A small-molecule ligand and the protein it binds are described below.
Small molecule (SMILES): CC(=O)N[C@@H]1[C@@H](O)[C@H](O)[C@@H](CO)O[C@H]1O

Binding-site contacts:
Ligand atom O7 contacts residue ASN59 of chain 1.C at 3.1 Å (h-bond).
Ligand atom C5 contacts residue GLU91 of chain 1.C at 3.8 Å.
Ligand atom O5 contacts residue ASN89 of chain 1.C at 4.3 Å.
Ligand atom O5 contacts residue GLU91 of chain 1.C at 3.0 Å (salt-bridge).
Ligand atom C2 contacts residue ASN59 of chain 1.C at 2.5 Å.
Ligand atom C7 contacts residue ASN59 of chain 1.C at 3.2 Å.
Ligand atom C8 contacts residue ASN59 of chain 1.C at 4.1 Å.
Ligand atom C1 contacts residue GLU91 of chain 1.C at 3.6 Å.
Ligand atom N2 contacts residue ASN59 of chain 1.C at 2.9 Å (h-bond).
Ligand atom C5 contacts residue ASN59 of chain 1.C at 3.7 Å.
Ligand atom C4 contacts residue ASN59 of chain 1.C at 4.2 Å.
Ligand atom C6 contacts residue GLU91 of chain 1.C at 3.9 Å.
Ligand atom C1 contacts residue ASN89 of chain 1.C at 4.3 Å.
Ligand atom C1 contacts residue ASN59 of chain 1.C at 1.4 Å.
Ligand atom O5 contacts residue ASN59 of chain 1.C at 2.4 Å (h-bond).
Ligand atom C3 contacts residue ASN59 of chain 1.C at 3.8 Å.

Sequence of chain 1.C:
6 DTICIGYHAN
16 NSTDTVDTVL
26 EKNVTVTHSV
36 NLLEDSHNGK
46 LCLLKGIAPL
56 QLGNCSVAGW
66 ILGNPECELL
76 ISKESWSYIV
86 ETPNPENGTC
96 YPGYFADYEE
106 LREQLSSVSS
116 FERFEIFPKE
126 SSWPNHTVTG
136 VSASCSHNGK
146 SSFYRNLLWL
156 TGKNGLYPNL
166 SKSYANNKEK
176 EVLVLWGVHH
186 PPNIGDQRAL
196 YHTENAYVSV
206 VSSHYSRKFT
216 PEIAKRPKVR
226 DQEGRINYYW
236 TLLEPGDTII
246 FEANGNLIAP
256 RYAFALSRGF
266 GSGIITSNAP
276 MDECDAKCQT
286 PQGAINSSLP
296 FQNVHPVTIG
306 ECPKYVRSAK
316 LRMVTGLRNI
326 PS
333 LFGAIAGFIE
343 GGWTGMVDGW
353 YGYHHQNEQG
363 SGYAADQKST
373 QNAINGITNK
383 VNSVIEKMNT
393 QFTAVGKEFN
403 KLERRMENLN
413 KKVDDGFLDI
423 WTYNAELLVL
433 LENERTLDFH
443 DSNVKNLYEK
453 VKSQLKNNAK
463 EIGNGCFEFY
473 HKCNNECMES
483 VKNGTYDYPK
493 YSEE